Sequence of chain 4.D:
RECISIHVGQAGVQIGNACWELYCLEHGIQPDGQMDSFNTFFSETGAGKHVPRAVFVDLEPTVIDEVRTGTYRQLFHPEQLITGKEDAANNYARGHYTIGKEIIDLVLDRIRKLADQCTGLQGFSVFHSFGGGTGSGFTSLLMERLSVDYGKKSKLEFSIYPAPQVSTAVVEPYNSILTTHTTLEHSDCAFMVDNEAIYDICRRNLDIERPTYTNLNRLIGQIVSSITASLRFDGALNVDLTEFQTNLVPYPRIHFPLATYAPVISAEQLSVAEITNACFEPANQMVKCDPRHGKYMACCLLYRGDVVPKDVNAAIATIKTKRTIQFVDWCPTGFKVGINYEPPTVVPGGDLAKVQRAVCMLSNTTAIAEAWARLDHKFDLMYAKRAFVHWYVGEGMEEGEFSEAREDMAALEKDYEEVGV

This protein binds this small molecule.
Small molecule (SMILES): COc1cc2c(c(OC)c1OC)-c1ccc(OC)c(=O)cc1[C@@H](NC(=O)CS)CC2

Binding-site contacts:
Ligand atom C22 contacts residue LEU253 of chain 4.E at 3.4 Å (hydrophobic).
Ligand atom C3 contacts residue LEU253 of chain 4.E at 3.6 Å (hydrophobic).
Ligand atom O6 contacts residue ASN256 of chain 4.E at 3.6 Å.
Ligand atom C8 contacts residue LEU253 of chain 4.E at 3.7 Å (hydrophobic).
Ligand atom C7 contacts residue ALA248 of chain 4.E at 3.3 Å (hydrophobic).
Ligand atom O6 contacts residue VAL181 of chain 4.D at 3.1 Å.
Ligand atom C6 contacts residue LEU240 of chain 4.E at 3.7 Å (hydrophobic).
Ligand atom C4 contacts residue ILE368 of chain 4.E at 3.3 Å (hydrophobic).
Ligand atom C1 contacts residue LEU253 of chain 4.E at 3.4 Å (hydrophobic).
Ligand atom C17 contacts residue ASN256 of chain 4.E at 3.8 Å.
Ligand atom C18 contacts residue VAL181 of chain 4.D at 3.8 Å (hydrophobic).
Ligand atom S1 contacts residue SER178 of chain 4.D at 3.1 Å.
Ligand atom C6 contacts residue VAL236 of chain 4.E at 3.8 Å (hydrophobic).
Ligand atom O3 contacts residue CYS239 of chain 4.E at 3.2 Å (h-bond).
Ligand atom C5 contacts residue LEU253 of chain 4.E at 3.8 Å (hydrophobic).
Ligand atom O2 contacts residue CYS239 of chain 4.E at 3.1 Å (h-bond).
Ligand atom C6 contacts residue CYS239 of chain 4.E at 3.8 Å (hydrophobic).
Ligand atom C18 contacts residue MET257 of chain 4.E at 3.5 Å (hydrophobic).
Ligand atom C9 contacts residue LEU253 of chain 4.E at 3.8 Å (hydrophobic).
Ligand atom O5 contacts residue VAL181 of chain 4.D at 3.8 Å.
Ligand atom O3 contacts residue ALA248 of chain 4.E at 3.2 Å.
Ligand atom O1 contacts residue ALA314 of chain 4.E at 3.3 Å.
Ligand atom O5 contacts residue ALA180 of chain 4.D at 3.7 Å.
Ligand atom C7 contacts residue LEU253 of chain 4.E at 3.9 Å (hydrophobic).
Ligand atom C2 contacts residue ALA314 of chain 4.E at 3.8 Å (hydrophobic).
Ligand atom C12 contacts residue LEU246 of chain 4.E at 3.8 Å (hydrophobic).
Ligand atom C18 contacts residue VAL313 of chain 4.E at 3.3 Å (hydrophobic).
Ligand atom S1 contacts residue THR179 of chain 4.D at 3.8 Å.
Ligand atom C3 contacts residue CYS239 of chain 4.E at 3.7 Å (hydrophobic).
Ligand atom C16 contacts residue LYS350 of chain 4.E at 3.4 Å.
Ligand atom O1 contacts residue LEU253 of chain 4.E at 3.9 Å.
Ligand atom C19 contacts residue ASN256 of chain 4.E at 3.8 Å.
Ligand atom O4 contacts residue LEU246 of chain 4.E at 3.8 Å.
Ligand atom O5 contacts residue THR179 of chain 4.D at 3.9 Å.
Ligand atom C5 contacts residue CYS239 of chain 4.E at 3.8 Å (hydrophobic).
Ligand atom C5 contacts residue ALA248 of chain 4.E at 3.8 Å (hydrophobic).
Ligand atom O5 contacts residue LYS350 of chain 4.E at 2.9 Å.
Ligand atom C20 contacts residue LEU253 of chain 4.E at 3.9 Å (hydrophobic).
Ligand atom C17 contacts residue LYS350 of chain 4.E at 3.9 Å.
Ligand atom C4 contacts residue VAL236 of chain 4.E at 3.8 Å (hydrophobic).

Sequence of chain 4.E:
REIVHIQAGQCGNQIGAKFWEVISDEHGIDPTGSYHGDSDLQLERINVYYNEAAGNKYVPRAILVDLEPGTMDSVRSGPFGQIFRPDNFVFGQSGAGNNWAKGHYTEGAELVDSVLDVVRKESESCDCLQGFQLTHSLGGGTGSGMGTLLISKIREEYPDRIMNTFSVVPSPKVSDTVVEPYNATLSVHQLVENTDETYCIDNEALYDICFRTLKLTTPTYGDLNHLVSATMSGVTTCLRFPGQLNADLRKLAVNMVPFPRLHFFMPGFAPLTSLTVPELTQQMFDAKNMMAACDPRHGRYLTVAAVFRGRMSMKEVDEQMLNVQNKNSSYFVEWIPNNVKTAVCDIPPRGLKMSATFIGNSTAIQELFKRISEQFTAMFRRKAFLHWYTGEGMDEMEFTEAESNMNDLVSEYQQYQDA